Sequence of chain 1.B:
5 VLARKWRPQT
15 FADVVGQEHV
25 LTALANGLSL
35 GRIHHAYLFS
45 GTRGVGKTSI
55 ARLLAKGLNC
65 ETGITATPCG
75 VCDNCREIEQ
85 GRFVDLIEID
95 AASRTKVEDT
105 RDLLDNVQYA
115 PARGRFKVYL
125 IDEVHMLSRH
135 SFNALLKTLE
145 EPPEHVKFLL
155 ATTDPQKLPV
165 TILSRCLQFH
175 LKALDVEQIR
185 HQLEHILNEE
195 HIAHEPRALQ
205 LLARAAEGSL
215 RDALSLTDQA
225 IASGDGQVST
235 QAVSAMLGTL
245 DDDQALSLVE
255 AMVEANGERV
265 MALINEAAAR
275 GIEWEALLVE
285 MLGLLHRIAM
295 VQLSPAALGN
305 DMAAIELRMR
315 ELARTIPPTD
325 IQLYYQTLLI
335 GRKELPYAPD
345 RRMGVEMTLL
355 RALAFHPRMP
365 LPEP

This protein binds this small molecule.
Small molecule (SMILES): Nc1ncnc2c1ncn2[C@@H]1O[C@H](COP(=O)(O)OP(=O)(O)OP(O)(O)=S)[C@@H](O)[C@H]1O

Binding-site contacts:
Ligand atom O3A contacts residue GLY50 of chain 1.B at 3.4 Å (h-bond).
Ligand atom O3G contacts residue ARG47 of chain 1.B at 3.4 Å (salt-bridge).
Ligand atom O2B contacts residue THR52 of chain 1.B at 2.6 Å (h-bond).
Ligand atom PG contacts residue ARG47 of chain 1.B at 3.2 Å.
Ligand atom O1A contacts residue ARG11 of chain 1.B at 3.1 Å (salt-bridge).
Ligand atom O2A contacts residue THR52 of chain 1.B at 3.1 Å.
Ligand atom PB contacts residue LYS51 of chain 1.B at 3.5 Å.
Ligand atom O2G contacts residue ARG215 of chain 1.B at 2.6 Å (salt-bridge).
Ligand atom S1G contacts residue LYS51 of chain 1.B at 2.7 Å (salt-bridge).
Ligand atom O3' contacts residue ALA7 of chain 1.B at 2.7 Å (h-bond).
Ligand atom O1B contacts residue LYS51 of chain 1.B at 2.8 Å (salt-bridge).
Ligand atom O2A contacts residue ARG215 of chain 1.B at 3.4 Å (salt-bridge).
Ligand atom O2A contacts residue ARG11 of chain 1.B at 2.8 Å (salt-bridge).
Ligand atom C3' contacts residue ALA7 of chain 1.B at 3.5 Å (hydrophobic).
Ligand atom N6 contacts residue VAL19 of chain 1.B at 3.0 Å (h-bond).
Ligand atom O3' contacts residue ARG11 of chain 1.B at 3.4 Å.
Ligand atom N7 contacts residue VAL49 of chain 1.B at 3.1 Å.
Ligand atom O2B contacts residue LYS51 of chain 1.B at 3.5 Å (salt-bridge).
Ligand atom O1A contacts residue GLY50 of chain 1.B at 3.0 Å.
Ligand atom O1A contacts residue LYS51 of chain 1.B at 3.6 Å.
Ligand atom O4' contacts residue ARG215 of chain 1.B at 3.5 Å.
Ligand atom O3G contacts residue ARG215 of chain 1.B at 3.2 Å (salt-bridge).
Ligand atom N3 contacts residue LEU214 of chain 1.B at 3.6 Å.
Ligand atom O2' contacts residue ALA7 of chain 1.B at 2.7 Å (h-bond).
Ligand atom O2G contacts residue ARG47 of chain 1.B at 2.4 Å (salt-bridge).
Ligand atom O1A contacts residue THR52 of chain 1.B at 3.4 Å (h-bond).
Ligand atom PA contacts residue ARG11 of chain 1.B at 3.2 Å.
Ligand atom N7 contacts residue GLY50 of chain 1.B at 3.1 Å (h-bond).
Ligand atom N6 contacts residue VAL49 of chain 1.B at 3.0 Å (h-bond).
Ligand atom PG contacts residue ARG215 of chain 1.B at 3.4 Å.
Ligand atom N1 contacts residue VAL19 of chain 1.B at 2.9 Å (h-bond).
Ligand atom O3B contacts residue GLY48 of chain 1.B at 3.2 Å (h-bond).
Ligand atom C5' contacts residue ARG215 of chain 1.B at 3.3 Å.
Ligand atom O1B contacts residue GLY50 of chain 1.B at 3.1 Å (h-bond).
Ligand atom O3A contacts residue GLY48 of chain 1.B at 3.6 Å.
Ligand atom O1B contacts residue VAL49 of chain 1.B at 3.3 Å (h-bond).
Ligand atom C4 contacts residue LEU214 of chain 1.B at 3.6 Å (hydrophobic).
Ligand atom S1G contacts residue THR157 of chain 1.B at 3.5 Å.
Ligand atom O1A contacts residue SER53 of chain 1.B at 2.7 Å (h-bond).
Ligand atom C2' contacts residue ALA7 of chain 1.B at 3.6 Å (hydrophobic).